Sequence of chain 2.B:
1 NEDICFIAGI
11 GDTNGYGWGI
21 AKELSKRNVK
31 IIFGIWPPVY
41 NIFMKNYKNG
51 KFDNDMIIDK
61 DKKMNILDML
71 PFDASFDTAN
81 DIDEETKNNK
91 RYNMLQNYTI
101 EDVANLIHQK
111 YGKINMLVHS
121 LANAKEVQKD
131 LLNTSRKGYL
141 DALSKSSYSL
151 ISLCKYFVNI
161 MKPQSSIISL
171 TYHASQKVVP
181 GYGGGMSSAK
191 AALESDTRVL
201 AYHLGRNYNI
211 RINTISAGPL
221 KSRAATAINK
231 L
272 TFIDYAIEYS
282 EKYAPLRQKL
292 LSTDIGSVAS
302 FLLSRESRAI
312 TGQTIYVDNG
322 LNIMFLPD

Binding-site contacts:
Ligand atom C6 contacts residue ALA225 of chain 2.B at 3.7 Å (hydrophobic).
Ligand atom C10 contacts residue ALA122 of chain 2.B at 3.5 Å (hydrophobic).
Ligand atom C3 contacts residue NAD1 of chain 2.E at 3.3 Å.
Ligand atom N16 contacts residue ALA224 of chain 2.B at 3.3 Å.
Ligand atom C8 contacts residue NAD1 of chain 2.E at 3.9 Å.
Ligand atom C2 contacts residue TYR182 of chain 2.B at 3.5 Å (hydrophobic).
Ligand atom O17 contacts residue LYS190 of chain 2.B at 3.8 Å.
Ligand atom C5 contacts residue NAD1 of chain 2.E at 3.1 Å.
Ligand atom C1 contacts residue NAD1 of chain 2.E at 3.5 Å.
Ligand atom C2 contacts residue NAD1 of chain 2.E at 3.5 Å.
Ligand atom C12 contacts residue MET186 of chain 2.B at 4.0 Å (hydrophobic).
Ligand atom C10 contacts residue ALA224 of chain 2.B at 4.0 Å (hydrophobic).
Ligand atom C3 contacts residue TYR182 of chain 2.B at 3.4 Å (hydrophobic).
Ligand atom C3 contacts residue TYR172 of chain 2.B at 3.8 Å (hydrophobic).
Ligand atom CL14 contacts residue ILE274 of chain 2.B at 3.9 Å.
Ligand atom C9 contacts residue ALA224 of chain 2.B at 3.6 Å (hydrophobic).
Ligand atom C8 contacts residue ALA224 of chain 2.B at 4.2 Å (hydrophobic).
Ligand atom N16 contacts residue ALA122 of chain 2.B at 3.6 Å.
Ligand atom CL14 contacts residue TYR172 of chain 2.B at 3.7 Å.
Ligand atom C5 contacts residue ILE228 of chain 2.B at 4.0 Å (hydrophobic).
Ligand atom C13 contacts residue ILE228 of chain 2.B at 3.7 Å (hydrophobic).
Ligand atom C6 contacts residue ILE228 of chain 2.B at 4.0 Å (hydrophobic).
Ligand atom CL14 contacts residue PHE273 of chain 2.B at 3.9 Å.
Ligand atom C12 contacts residue VAL127 of chain 2.B at 4.0 Å (hydrophobic).
Ligand atom C12 contacts residue ILE228 of chain 2.B at 4.0 Å (hydrophobic).
Ligand atom CL15 contacts residue VAL127 of chain 2.B at 3.9 Å.
Ligand atom O17 contacts residue TYR182 of chain 2.B at 2.5 Å (h-bond).
Ligand atom C9 contacts residue ALA122 of chain 2.B at 3.7 Å (hydrophobic).
Ligand atom O17 contacts residue TYR172 of chain 2.B at 4.2 Å.
Ligand atom C5 contacts residue ILE274 of chain 2.B at 4.0 Å (hydrophobic).
Ligand atom N16 contacts residue NAD1 of chain 2.E at 3.4 Å (h-bond).
Ligand atom C5 contacts residue ALA225 of chain 2.B at 3.6 Å (hydrophobic).
Ligand atom CL15 contacts residue ASN123 of chain 2.B at 3.8 Å.
Ligand atom C4 contacts residue NAD1 of chain 2.E at 3.4 Å.
Ligand atom O7 contacts residue NAD1 of chain 2.E at 3.1 Å.
Ligand atom CL14 contacts residue NAD1 of chain 2.E at 3.6 Å.
Ligand atom C10 contacts residue ASN123 of chain 2.B at 4.2 Å.
Ligand atom C6 contacts residue NAD1 of chain 2.E at 3.4 Å.
Ligand atom O17 contacts residue NAD1 of chain 2.E at 2.5 Å (h-bond).
Ligand atom CL15 contacts residue ALA124 of chain 2.B at 3.4 Å.

A protein and the small-molecule ligand that binds it are described below.
Small molecule (SMILES): Nc1cc(Cl)ccc1Oc1ccc(Cl)cc1O